Sequence of chain 1.D:
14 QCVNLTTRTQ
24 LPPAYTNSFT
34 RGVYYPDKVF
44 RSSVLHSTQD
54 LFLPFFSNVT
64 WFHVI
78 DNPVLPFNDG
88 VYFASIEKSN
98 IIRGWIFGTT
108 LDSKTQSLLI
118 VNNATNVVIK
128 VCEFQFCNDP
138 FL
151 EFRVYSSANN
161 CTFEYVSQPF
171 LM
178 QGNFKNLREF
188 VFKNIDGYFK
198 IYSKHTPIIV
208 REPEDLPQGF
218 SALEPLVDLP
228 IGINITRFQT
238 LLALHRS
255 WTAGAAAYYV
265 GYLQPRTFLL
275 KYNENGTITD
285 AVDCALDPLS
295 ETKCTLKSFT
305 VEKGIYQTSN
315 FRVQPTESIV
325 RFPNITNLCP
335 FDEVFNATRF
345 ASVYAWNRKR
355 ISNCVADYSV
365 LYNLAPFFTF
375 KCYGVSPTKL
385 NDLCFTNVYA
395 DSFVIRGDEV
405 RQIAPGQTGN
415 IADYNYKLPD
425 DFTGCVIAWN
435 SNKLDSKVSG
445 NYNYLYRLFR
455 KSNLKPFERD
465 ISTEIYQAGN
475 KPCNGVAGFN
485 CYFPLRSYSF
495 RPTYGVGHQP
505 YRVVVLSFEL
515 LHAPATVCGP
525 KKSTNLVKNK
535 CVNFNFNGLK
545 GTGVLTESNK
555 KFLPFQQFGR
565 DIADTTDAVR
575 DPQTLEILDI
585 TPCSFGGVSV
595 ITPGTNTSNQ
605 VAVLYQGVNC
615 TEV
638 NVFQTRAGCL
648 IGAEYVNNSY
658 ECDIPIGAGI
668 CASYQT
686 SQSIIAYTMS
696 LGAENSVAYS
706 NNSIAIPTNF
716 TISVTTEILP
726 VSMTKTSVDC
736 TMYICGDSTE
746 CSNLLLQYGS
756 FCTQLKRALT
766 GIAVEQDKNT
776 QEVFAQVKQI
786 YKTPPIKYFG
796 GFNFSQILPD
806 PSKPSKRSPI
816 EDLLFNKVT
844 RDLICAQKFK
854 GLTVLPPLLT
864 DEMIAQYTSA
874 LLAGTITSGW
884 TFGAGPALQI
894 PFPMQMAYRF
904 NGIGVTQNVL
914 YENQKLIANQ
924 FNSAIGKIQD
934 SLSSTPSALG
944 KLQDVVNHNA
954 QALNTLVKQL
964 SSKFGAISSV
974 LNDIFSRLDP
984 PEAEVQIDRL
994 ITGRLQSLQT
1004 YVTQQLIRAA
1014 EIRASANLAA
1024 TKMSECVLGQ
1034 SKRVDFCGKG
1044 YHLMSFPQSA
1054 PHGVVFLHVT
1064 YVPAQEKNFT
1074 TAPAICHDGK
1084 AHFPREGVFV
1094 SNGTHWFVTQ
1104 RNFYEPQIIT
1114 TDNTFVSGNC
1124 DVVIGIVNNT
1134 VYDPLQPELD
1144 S

Binding-site contacts:
Ligand atom C5 contacts residue LEU919 of chain 1.D at 4.2 Å (hydrophobic).
Ligand atom O5 contacts residue GLN1068 of chain 1.D at 4.1 Å.
Ligand atom C1 contacts residue GLN923 of chain 1.D at 4.5 Å.
Ligand atom N2 contacts residue ASN714 of chain 1.D at 3.0 Å (h-bond).
Ligand atom C2 contacts residue ASN714 of chain 1.D at 2.5 Å.
Ligand atom C7 contacts residue GLN1068 of chain 1.D at 4.5 Å.
Ligand atom O7 contacts residue ASN714 of chain 1.D at 3.6 Å (h-bond).
Ligand atom C7 contacts residue ASN714 of chain 1.D at 3.4 Å.
Ligand atom C3 contacts residue ASN714 of chain 1.D at 3.8 Å.
Ligand atom C1 contacts residue LEU919 of chain 1.D at 4.2 Å (hydrophobic).
Ligand atom C8 contacts residue ASN714 of chain 1.D at 4.0 Å.
Ligand atom C1 contacts residue GLN1068 of chain 1.D at 4.3 Å.
Ligand atom N2 contacts residue LEU919 of chain 1.D at 4.5 Å.
Ligand atom O7 contacts residue GLN1068 of chain 1.D at 3.6 Å.
Ligand atom C1 contacts residue ASN714 of chain 1.D at 1.4 Å.
Ligand atom C6 contacts residue GLN923 of chain 1.D at 4.1 Å.
Ligand atom O5 contacts residue ASN714 of chain 1.D at 2.3 Å (h-bond).
Ligand atom O4 contacts residue LEU919 of chain 1.D at 4.3 Å.
Ligand atom C4 contacts residue ASN714 of chain 1.D at 4.2 Å.
Ligand atom C5 contacts residue ASN714 of chain 1.D at 3.6 Å.
Ligand atom C3 contacts residue LEU919 of chain 1.D at 4.5 Å (hydrophobic).
Ligand atom C8 contacts residue THR713 of chain 1.D at 4.3 Å.
Ligand atom C5 contacts residue GLN923 of chain 1.D at 3.8 Å.
Ligand atom O5 contacts residue GLN923 of chain 1.D at 4.1 Å.

A protein and the small-molecule ligand that binds it are described below.
Small molecule (SMILES): CC(=O)N[C@@H]1[C@@H](O)[C@H](O)[C@@H](CO)O[C@H]1O